The small molecule below binds the protein below.
Small molecule (SMILES): Cn1c(Cn2ccc(C(F)(F)F)c(Oc3cc(Cl)cc(C#N)c3)c2=O)n[nH]c1=O

Binding-site contacts:
Ligand atom C6 contacts residue LEU237 of chain 2.A at 3.7 Å (hydrophobic).
Ligand atom C10 contacts residue LYS104 of chain 2.A at 3.3 Å.
Ligand atom O contacts residue VAL109 of chain 2.A at 3.5 Å.
Ligand atom F15 contacts residue GLY193 of chain 2.A at 3.5 Å.
Ligand atom F contacts residue GLY193 of chain 2.A at 3.0 Å.
Ligand atom C13 contacts residue TYR191 of chain 2.A at 3.8 Å (hydrophobic).
Ligand atom C10 contacts residue VAL109 of chain 2.A at 3.8 Å (hydrophobic).
Ligand atom C5 contacts residue LEU237 of chain 2.A at 3.5 Å (hydrophobic).
Ligand atom C10 contacts residue LEU103 of chain 2.A at 3.8 Å (hydrophobic).
Ligand atom C2 contacts residue TYR191 of chain 2.A at 3.4 Å (hydrophobic).
Ligand atom C17 contacts residue TYR321 of chain 2.A at 3.5 Å (hydrophobic).
Ligand atom C24 contacts residue LEU237 of chain 2.A at 3.6 Å (hydrophobic).
Ligand atom F15 contacts residue VAL182 of chain 2.A at 3.3 Å.
Ligand atom C6 contacts residue TRP232 of chain 2.A at 3.5 Å (hydrophobic).
Ligand atom C8 contacts residue VAL109 of chain 2.A at 3.7 Å (hydrophobic).
Ligand atom F contacts residue TYR191 of chain 2.A at 3.1 Å.
Ligand atom C9 contacts residue VAL109 of chain 2.A at 3.7 Å (hydrophobic).
Ligand atom O contacts residue TYR191 of chain 2.A at 3.4 Å.
Ligand atom C6 contacts residue TYR191 of chain 2.A at 3.8 Å (hydrophobic).
Ligand atom O23 contacts residue PRO239 of chain 2.A at 3.3 Å.
Ligand atom C contacts residue TYR191 of chain 2.A at 3.5 Å (hydrophobic).
Ligand atom C21 contacts residue PRO239 of chain 2.A at 3.5 Å (hydrophobic).
Ligand atom N contacts residue PHE230 of chain 2.A at 3.5 Å.
Ligand atom C4 contacts residue TYR191 of chain 2.A at 3.7 Å (hydrophobic).
Ligand atom C1 contacts residue TYR191 of chain 2.A at 3.6 Å (hydrophobic).
Ligand atom C4 contacts residue LEU237 of chain 2.A at 3.5 Å (hydrophobic).
Ligand atom C3 contacts residue TYR191 of chain 2.A at 3.6 Å (hydrophobic).
Ligand atom C24 contacts residue HIS238 of chain 2.A at 3.3 Å.
Ligand atom N20 contacts residue LYS106 of chain 2.A at 2.8 Å (salt-bridge).
Ligand atom F contacts residue VAL192 of chain 2.A at 3.1 Å.
Ligand atom N contacts residue TRP232 of chain 2.A at 3.3 Å.
Ligand atom F15 contacts residue TYR184 of chain 2.A at 3.7 Å.
Ligand atom F14 contacts residue TYR184 of chain 2.A at 3.1 Å.
Ligand atom N20 contacts residue PRO239 of chain 2.A at 3.5 Å (h-bond).
Ligand atom N19 contacts residue LYS106 of chain 2.A at 3.3 Å (salt-bridge).
Ligand atom C7 contacts residue VAL109 of chain 2.A at 3.6 Å (hydrophobic).
Ligand atom F14 contacts residue TYR191 of chain 2.A at 3.2 Å.
Ligand atom N22 contacts residue HIS238 of chain 2.A at 3.5 Å (h-bond).
Ligand atom C5 contacts residue TYR191 of chain 2.A at 3.6 Å (hydrophobic).
Ligand atom C5 contacts residue TRP232 of chain 2.A at 3.6 Å (hydrophobic).

Sequence of chain 2.A:
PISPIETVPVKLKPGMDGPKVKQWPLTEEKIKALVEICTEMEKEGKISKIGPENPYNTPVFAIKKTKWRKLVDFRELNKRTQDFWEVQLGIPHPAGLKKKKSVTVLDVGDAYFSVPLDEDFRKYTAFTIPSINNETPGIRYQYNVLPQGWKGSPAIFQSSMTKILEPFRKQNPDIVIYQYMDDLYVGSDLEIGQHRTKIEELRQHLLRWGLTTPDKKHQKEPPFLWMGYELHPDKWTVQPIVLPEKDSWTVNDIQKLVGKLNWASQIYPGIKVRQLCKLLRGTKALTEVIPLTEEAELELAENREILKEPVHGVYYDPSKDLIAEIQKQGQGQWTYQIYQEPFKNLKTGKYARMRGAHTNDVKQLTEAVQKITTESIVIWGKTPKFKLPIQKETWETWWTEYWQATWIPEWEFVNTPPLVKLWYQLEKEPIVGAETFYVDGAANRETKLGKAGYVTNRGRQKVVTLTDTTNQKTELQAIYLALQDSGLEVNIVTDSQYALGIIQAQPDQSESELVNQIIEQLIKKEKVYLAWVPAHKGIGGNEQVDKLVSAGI